Binding-site contacts:
Ligand atom C4 contacts residue ASN190 of chain 1.B at 4.2 Å.
Ligand atom O6 contacts residue ARG143 of chain 1.B at 3.2 Å (salt-bridge).
Ligand atom C6 contacts residue ARG143 of chain 1.B at 3.1 Å.
Ligand atom C1 contacts residue ASN190 of chain 1.B at 1.4 Å.
Ligand atom C5 contacts residue ASN190 of chain 1.B at 3.5 Å.
Ligand atom C7 contacts residue ASN190 of chain 1.B at 3.6 Å.
Ligand atom O7 contacts residue ASN190 of chain 1.B at 3.6 Å (h-bond).
Ligand atom C6 contacts residue ASN190 of chain 1.B at 4.2 Å.
Ligand atom N2 contacts residue ASN190 of chain 1.B at 3.2 Å (h-bond).
Ligand atom C2 contacts residue ASN190 of chain 1.B at 2.6 Å.
Ligand atom C3 contacts residue ASN190 of chain 1.B at 3.9 Å.
Ligand atom O5 contacts residue ASN190 of chain 1.B at 2.2 Å (h-bond).

Sequence of chain 1.B:
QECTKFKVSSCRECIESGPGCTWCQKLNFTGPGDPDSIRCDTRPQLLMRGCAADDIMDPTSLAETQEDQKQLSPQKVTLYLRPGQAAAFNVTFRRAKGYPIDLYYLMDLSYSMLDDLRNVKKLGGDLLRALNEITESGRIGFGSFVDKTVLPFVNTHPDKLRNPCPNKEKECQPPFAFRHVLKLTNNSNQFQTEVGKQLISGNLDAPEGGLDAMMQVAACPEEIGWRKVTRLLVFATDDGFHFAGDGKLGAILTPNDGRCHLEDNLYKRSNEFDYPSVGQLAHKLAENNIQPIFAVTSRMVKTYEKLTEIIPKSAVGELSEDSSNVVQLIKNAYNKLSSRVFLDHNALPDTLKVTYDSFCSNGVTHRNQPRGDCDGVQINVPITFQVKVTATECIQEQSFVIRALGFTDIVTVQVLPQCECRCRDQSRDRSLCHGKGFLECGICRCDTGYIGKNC

A protein and the small-molecule ligand that binds it are described below.
Small molecule (SMILES): CC(=O)N[C@@H]1[C@@H](O)[C@H](O)[C@@H](CO)O[C@H]1O